Binding-site contacts:
Ligand atom C2 contacts residue ASN255 of chain 3.A at 3.8 Å.
Ligand atom N8 contacts residue PHE160 of chain 3.A at 3.6 Å.
Ligand atom C2 contacts residue VAL228 of chain 3.A at 4.0 Å (hydrophobic).
Ligand atom N7 contacts residue PHE160 of chain 3.A at 3.7 Å.
Ligand atom O2 contacts residue VAL228 of chain 3.A at 2.9 Å (h-bond).
Ligand atom O6 contacts residue TYR9 of chain 4.A at 3.8 Å.
Ligand atom O2 contacts residue ASN255 of chain 3.A at 4.1 Å.
Ligand atom N3 contacts residue ARG177 of chain 3.A at 3.0 Å (salt-bridge).
Ligand atom O6 contacts residue PHE160 of chain 3.A at 4.0 Å.
Ligand atom O6 contacts residue THR58 of chain 4.A at 3.8 Å.
Ligand atom O2 contacts residue ARG177 of chain 3.A at 2.8 Å (salt-bridge).
Ligand atom N8 contacts residue ALA57 of chain 4.A at 3.8 Å.
Ligand atom N8 contacts residue ASP59 of chain 4.A at 3.9 Å.
Ligand atom N9 contacts residue PHE160 of chain 3.A at 3.5 Å.
Ligand atom O6 contacts residue GLN229 of chain 3.A at 2.9 Å (h-bond).
Ligand atom N8 contacts residue THR58 of chain 4.A at 3.3 Å (h-bond).
Ligand atom N3 contacts residue ASN255 of chain 3.A at 3.3 Å (h-bond).
Ligand atom O2 contacts residue SER227 of chain 3.A at 3.6 Å.
Ligand atom O6 contacts residue ILE55 of chain 4.A at 3.6 Å.
Ligand atom N3 contacts residue PHE160 of chain 3.A at 3.8 Å.
Ligand atom C2 contacts residue GLN229 of chain 3.A at 3.9 Å.
Ligand atom C4 contacts residue PHE160 of chain 3.A at 3.4 Å (hydrophobic).
Ligand atom C5 contacts residue PHE160 of chain 3.A at 3.4 Å (hydrophobic).
Ligand atom N7 contacts residue THR58 of chain 4.A at 2.8 Å (h-bond).
Ligand atom C6 contacts residue GLN229 of chain 3.A at 3.7 Å.
Ligand atom O2 contacts residue PHE160 of chain 3.A at 3.9 Å.
Ligand atom N7 contacts residue ALA57 of chain 4.A at 3.5 Å.
Ligand atom N9 contacts residue ARG177 of chain 3.A at 3.9 Å.
Ligand atom O6 contacts residue ILE289 of chain 3.A at 4.1 Å.
Ligand atom C6 contacts residue PHE160 of chain 3.A at 3.5 Å (hydrophobic).
Ligand atom N1 contacts residue PHE160 of chain 3.A at 3.6 Å.
Ligand atom C2 contacts residue ARG177 of chain 3.A at 3.6 Å.
Ligand atom C4 contacts residue ASN255 of chain 3.A at 3.9 Å.
Ligand atom C4 contacts residue ARG177 of chain 3.A at 3.8 Å.
Ligand atom C2 contacts residue PHE160 of chain 3.A at 3.7 Å (hydrophobic).
Ligand atom N8 contacts residue LEU171 of chain 3.A at 3.8 Å.
Ligand atom O2 contacts residue GLN229 of chain 3.A at 3.8 Å.
Ligand atom N1 contacts residue GLN229 of chain 3.A at 3.0 Å (h-bond).
Ligand atom C5 contacts residue THR58 of chain 4.A at 4.0 Å.
Ligand atom N9 contacts residue LEU171 of chain 3.A at 4.0 Å.

Sequence of chain 3.A:
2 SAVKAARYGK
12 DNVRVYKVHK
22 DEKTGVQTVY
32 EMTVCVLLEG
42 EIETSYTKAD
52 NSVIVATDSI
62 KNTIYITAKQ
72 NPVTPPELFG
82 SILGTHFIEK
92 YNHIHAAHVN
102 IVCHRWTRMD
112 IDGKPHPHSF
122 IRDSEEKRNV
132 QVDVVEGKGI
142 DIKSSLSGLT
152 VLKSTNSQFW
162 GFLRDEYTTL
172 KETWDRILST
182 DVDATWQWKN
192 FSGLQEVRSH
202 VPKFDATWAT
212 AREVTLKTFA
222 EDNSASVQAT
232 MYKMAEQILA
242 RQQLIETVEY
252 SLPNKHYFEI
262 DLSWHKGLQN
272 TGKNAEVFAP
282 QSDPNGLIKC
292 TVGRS

This protein binds this small molecule.
Small molecule (SMILES): O=c1[nH]c(=O)c2nn[nH]c2[nH]1

Sequence of chain 4.A:
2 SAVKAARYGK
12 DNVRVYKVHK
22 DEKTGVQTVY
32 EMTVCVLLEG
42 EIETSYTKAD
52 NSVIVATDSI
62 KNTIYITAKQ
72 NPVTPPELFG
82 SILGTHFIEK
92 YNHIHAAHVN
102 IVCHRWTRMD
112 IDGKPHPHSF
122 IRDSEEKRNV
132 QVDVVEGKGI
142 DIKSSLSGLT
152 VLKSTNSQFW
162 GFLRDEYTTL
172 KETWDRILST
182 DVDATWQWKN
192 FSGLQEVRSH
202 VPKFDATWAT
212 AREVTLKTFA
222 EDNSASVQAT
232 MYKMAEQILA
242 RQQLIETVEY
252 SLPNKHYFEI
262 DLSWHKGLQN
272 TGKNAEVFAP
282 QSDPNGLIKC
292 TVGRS